The protein below binds the small molecule below.
Small molecule (SMILES): CC(=O)N[C@@H]1[C@@H](O)[C@H](O)[C@@H](CO)O[C@H]1O

Sequence of chain 4.A:
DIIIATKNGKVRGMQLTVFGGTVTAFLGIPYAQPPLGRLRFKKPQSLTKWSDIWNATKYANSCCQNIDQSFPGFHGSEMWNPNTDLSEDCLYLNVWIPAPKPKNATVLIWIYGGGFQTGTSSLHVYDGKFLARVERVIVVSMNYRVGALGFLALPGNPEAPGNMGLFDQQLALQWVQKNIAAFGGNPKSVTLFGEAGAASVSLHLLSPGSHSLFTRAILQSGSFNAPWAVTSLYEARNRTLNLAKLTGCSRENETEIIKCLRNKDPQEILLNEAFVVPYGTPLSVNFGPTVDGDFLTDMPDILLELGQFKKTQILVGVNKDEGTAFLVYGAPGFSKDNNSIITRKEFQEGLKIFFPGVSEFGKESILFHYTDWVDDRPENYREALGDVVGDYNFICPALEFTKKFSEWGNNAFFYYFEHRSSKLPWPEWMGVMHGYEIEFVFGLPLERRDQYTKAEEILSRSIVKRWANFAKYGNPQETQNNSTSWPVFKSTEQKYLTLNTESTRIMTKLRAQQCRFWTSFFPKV

Binding-site contacts:
Ligand atom O5 contacts residue ARG14 of chain 4.A at 4.1 Å.
Ligand atom C7 contacts residue ASN57 of chain 4.A at 3.0 Å.
Ligand atom C1 contacts residue ARG14 of chain 4.A at 3.5 Å.
Ligand atom C8 contacts residue ASN57 of chain 4.A at 3.6 Å.
Ligand atom O7 contacts residue ASN57 of chain 4.A at 3.5 Å (h-bond).
Ligand atom N2 contacts residue ASN57 of chain 4.A at 2.9 Å (h-bond).
Ligand atom O5 contacts residue ASN57 of chain 4.A at 3.9 Å.
Ligand atom C2 contacts residue ASN57 of chain 4.A at 3.2 Å.
Ligand atom C5 contacts residue ARG14 of chain 4.A at 4.5 Å.
Ligand atom C1 contacts residue ASN57 of chain 4.A at 2.9 Å.